Sequence of chain 2.A:
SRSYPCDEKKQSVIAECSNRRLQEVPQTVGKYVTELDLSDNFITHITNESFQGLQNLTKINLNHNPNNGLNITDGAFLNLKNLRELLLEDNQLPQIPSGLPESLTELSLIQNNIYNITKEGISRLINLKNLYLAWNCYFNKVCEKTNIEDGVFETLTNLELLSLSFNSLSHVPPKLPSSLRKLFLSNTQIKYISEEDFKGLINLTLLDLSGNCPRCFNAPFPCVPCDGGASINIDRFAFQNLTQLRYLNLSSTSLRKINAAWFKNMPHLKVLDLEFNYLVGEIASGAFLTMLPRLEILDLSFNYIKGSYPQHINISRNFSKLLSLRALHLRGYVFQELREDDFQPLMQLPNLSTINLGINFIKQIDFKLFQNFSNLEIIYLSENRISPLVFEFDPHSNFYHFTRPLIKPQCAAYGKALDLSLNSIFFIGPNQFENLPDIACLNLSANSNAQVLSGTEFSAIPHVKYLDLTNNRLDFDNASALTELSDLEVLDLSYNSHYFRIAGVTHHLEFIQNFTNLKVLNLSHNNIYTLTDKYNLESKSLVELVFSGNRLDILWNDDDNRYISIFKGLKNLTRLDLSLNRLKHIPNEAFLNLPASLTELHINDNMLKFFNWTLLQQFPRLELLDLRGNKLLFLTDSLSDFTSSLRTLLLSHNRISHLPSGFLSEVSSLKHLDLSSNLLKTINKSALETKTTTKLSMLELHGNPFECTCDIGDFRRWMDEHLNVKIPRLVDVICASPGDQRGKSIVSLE

Binding-site contacts:
Ligand atom C5 contacts residue VAL589 of chain 2.A at 4.3 Å (hydrophobic).
Ligand atom O5 contacts residue VAL589 of chain 2.A at 3.4 Å.
Ligand atom C2 contacts residue SER587 of chain 2.A at 4.2 Å.
Ligand atom O5 contacts residue ASN618 of chain 2.A at 2.3 Å (h-bond).
Ligand atom C7 contacts residue SER587 of chain 2.A at 3.9 Å.
Ligand atom C3 contacts residue ASN618 of chain 2.A at 3.8 Å.
Ligand atom C1 contacts residue ASN618 of chain 2.A at 1.4 Å.
Ligand atom O7 contacts residue THR562 of chain 2.A at 4.1 Å.
Ligand atom C7 contacts residue ASN618 of chain 2.A at 3.6 Å.
Ligand atom O6 contacts residue LYS565 of chain 2.A at 4.1 Å.
Ligand atom C1 contacts residue VAL589 of chain 2.A at 4.4 Å (hydrophobic).
Ligand atom C8 contacts residue LYS586 of chain 2.A at 3.3 Å.
Ligand atom C1 contacts residue SER587 of chain 2.A at 3.9 Å.
Ligand atom N2 contacts residue ASN618 of chain 2.A at 2.9 Å (h-bond).
Ligand atom C4 contacts residue ASN618 of chain 2.A at 4.2 Å.
Ligand atom C6 contacts residue VAL589 of chain 2.A at 3.8 Å (hydrophobic).
Ligand atom O7 contacts residue SER587 of chain 2.A at 3.2 Å.
Ligand atom O7 contacts residue LYS586 of chain 2.A at 3.4 Å (salt-bridge).
Ligand atom C7 contacts residue LYS586 of chain 2.A at 3.3 Å.
Ligand atom O7 contacts residue ASN618 of chain 2.A at 4.0 Å.
Ligand atom C2 contacts residue ASN618 of chain 2.A at 2.5 Å.
Ligand atom N2 contacts residue SER587 of chain 2.A at 4.4 Å.
Ligand atom O6 contacts residue VAL589 of chain 2.A at 3.5 Å.
Ligand atom N2 contacts residue LYS586 of chain 2.A at 3.8 Å.
Ligand atom C5 contacts residue ASN618 of chain 2.A at 3.6 Å.
Ligand atom O5 contacts residue SER587 of chain 2.A at 3.9 Å.

A small-molecule ligand and the protein it binds are described below.
Small molecule (SMILES): CC(=O)N[C@@H]1[C@@H](O)[C@H](O)[C@@H](CO)O[C@H]1O